Binding-site contacts:
Ligand atom O7 contacts residue LEU108 of chain 57.E at 3.7 Å.
Ligand atom O7 contacts residue ASN44 of chain 57.E at 3.7 Å.
Ligand atom O6 contacts residue ARG110 of chain 57.E at 2.9 Å (salt-bridge).
Ligand atom O7 contacts residue THR146 of chain 57.E at 3.3 Å.
Ligand atom C8 contacts residue ILE109 of chain 57.E at 3.8 Å (hydrophobic).
Ligand atom C5 contacts residue ASN44 of chain 57.E at 3.7 Å.
Ligand atom O6 contacts residue VAL45 of chain 57.E at 3.9 Å.
Ligand atom O3 contacts residue LEU108 of chain 57.E at 4.0 Å.
Ligand atom C8 contacts residue VAL62 of chain 57.E at 3.8 Å (hydrophobic).
Ligand atom N2 contacts residue ILE109 of chain 57.E at 4.5 Å.
Ligand atom C3 contacts residue LEU108 of chain 57.E at 3.5 Å (hydrophobic).
Ligand atom C6 contacts residue ARG110 of chain 57.E at 3.5 Å.
Ligand atom C7 contacts residue ASN44 of chain 57.E at 3.4 Å.
Ligand atom C6 contacts residue GLU55 of chain 31.E at 3.5 Å.
Ligand atom C8 contacts residue THR146 of chain 57.E at 4.1 Å.
Ligand atom C1 contacts residue ASN44 of chain 57.E at 1.4 Å.
Ligand atom C2 contacts residue LEU108 of chain 57.E at 3.5 Å (hydrophobic).
Ligand atom C7 contacts residue THR146 of chain 57.E at 4.2 Å.
Ligand atom C8 contacts residue LEU108 of chain 57.E at 3.7 Å (hydrophobic).
Ligand atom C3 contacts residue ASN44 of chain 57.E at 3.8 Å.
Ligand atom C1 contacts residue LEU108 of chain 57.E at 3.9 Å (hydrophobic).
Ligand atom C4 contacts residue ASN44 of chain 57.E at 4.3 Å.
Ligand atom C2 contacts residue ASN44 of chain 57.E at 2.5 Å.
Ligand atom O6 contacts residue GLU55 of chain 31.E at 3.7 Å.
Ligand atom N2 contacts residue ASN44 of chain 57.E at 2.9 Å (h-bond).
Ligand atom O5 contacts residue ASN44 of chain 57.E at 2.4 Å (h-bond).
Ligand atom C8 contacts residue ASN44 of chain 57.E at 4.5 Å.
Ligand atom C7 contacts residue LEU108 of chain 57.E at 3.6 Å (hydrophobic).
Ligand atom N2 contacts residue LEU108 of chain 57.E at 2.7 Å (h-bond).
Ligand atom C5 contacts residue ARG110 of chain 57.E at 4.4 Å.

This small molecule binds to this protein.
Small molecule (SMILES): CC(=O)N[C@H]1[C@H](O[C@H]2[C@H](O)[C@@H](NC(C)=O)CO[C@@H]2CO)O[C@H](CO)[C@@H](O[C@@H]2O[C@H](CO)[C@@H](O)[C@H](O[C@H]3O[C@H](CO)[C@@H](O)[C@H](O)[C@@H]3O)[C@@H]2O)[C@@H]1O

Sequence of chain 31.E:
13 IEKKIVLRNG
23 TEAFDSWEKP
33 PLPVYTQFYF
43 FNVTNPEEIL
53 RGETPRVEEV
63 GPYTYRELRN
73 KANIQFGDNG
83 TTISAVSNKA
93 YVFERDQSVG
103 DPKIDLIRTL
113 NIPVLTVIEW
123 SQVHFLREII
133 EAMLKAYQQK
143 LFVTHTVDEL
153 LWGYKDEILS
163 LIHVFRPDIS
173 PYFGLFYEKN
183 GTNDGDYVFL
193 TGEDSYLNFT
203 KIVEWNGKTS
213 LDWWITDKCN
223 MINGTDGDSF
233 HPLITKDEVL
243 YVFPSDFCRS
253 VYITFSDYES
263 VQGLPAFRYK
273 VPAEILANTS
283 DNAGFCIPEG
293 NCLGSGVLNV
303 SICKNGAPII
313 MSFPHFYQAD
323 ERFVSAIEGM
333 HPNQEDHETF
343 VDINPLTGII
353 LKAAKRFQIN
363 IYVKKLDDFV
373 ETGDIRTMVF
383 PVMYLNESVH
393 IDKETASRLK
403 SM

Sequence of chain 57.E:
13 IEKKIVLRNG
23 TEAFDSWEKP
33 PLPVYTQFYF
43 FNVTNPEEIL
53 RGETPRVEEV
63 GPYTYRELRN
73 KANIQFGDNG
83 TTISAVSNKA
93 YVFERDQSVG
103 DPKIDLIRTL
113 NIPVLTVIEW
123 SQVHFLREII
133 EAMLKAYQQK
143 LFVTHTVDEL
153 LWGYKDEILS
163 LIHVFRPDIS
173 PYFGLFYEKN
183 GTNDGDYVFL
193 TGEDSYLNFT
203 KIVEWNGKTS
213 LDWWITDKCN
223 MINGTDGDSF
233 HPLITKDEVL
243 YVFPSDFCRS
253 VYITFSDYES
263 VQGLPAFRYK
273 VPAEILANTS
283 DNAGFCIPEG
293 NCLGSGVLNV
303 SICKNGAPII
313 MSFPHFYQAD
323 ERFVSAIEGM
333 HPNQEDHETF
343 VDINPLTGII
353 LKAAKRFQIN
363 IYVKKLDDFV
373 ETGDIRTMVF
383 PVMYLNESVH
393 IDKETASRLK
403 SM